The protein below binds the small molecule below.
Small molecule (SMILES): CCCCCCCCCCO[C@@H]1O[C@H](CO)[C@@H](O[C@H]2O[C@H](CO)[C@@H](O)[C@H](O)[C@H]2O)[C@H](O)[C@H]1O

Binding-site contacts:
Ligand atom C57 contacts residue TRP34 of chain 1.C at 3.2 Å (hydrophobic).
Ligand atom C11 contacts residue GLY63 of chain 1.G at 4.2 Å.
Ligand atom C40 contacts residue LEU206 of chain 1.C at 4.2 Å (hydrophobic).
Ligand atom C9 contacts residue TRP62 of chain 1.G at 3.9 Å (hydrophobic).
Ligand atom C1 contacts residue PHE69 of chain 1.G at 3.8 Å (hydrophobic).
Ligand atom O6 contacts residue GLY63 of chain 1.G at 3.4 Å (h-bond).
Ligand atom O5 contacts residue TRP34 of chain 1.C at 3.3 Å.
Ligand atom O1 contacts residue GLY63 of chain 1.G at 4.2 Å.
Ligand atom C43 contacts residue PEK1 of chain 1.OA at 3.6 Å.
Ligand atom C10 contacts residue TRP62 of chain 1.G at 4.2 Å (hydrophobic).
Ligand atom C57 contacts residue SER61 of chain 1.G at 3.9 Å.
Ligand atom C4 contacts residue MET40 of chain 1.C at 3.6 Å (hydrophobic).
Ligand atom C3 contacts residue PHE69 of chain 1.G at 4.5 Å (hydrophobic).
Ligand atom C31 contacts residue PEK1 of chain 1.OA at 4.0 Å.
Ligand atom O1 contacts residue TRP62 of chain 1.G at 3.4 Å.
Ligand atom C18 contacts residue PEK1 of chain 1.OA at 4.3 Å.
Ligand atom O16 contacts residue TRP34 of chain 1.C at 4.2 Å.
Ligand atom C6 contacts residue TRP34 of chain 1.C at 4.2 Å (hydrophobic).
Ligand atom C28 contacts residue PEK1 of chain 1.OA at 4.0 Å.
Ligand atom O16 contacts residue MET40 of chain 1.C at 4.5 Å.
Ligand atom C6 contacts residue PHE69 of chain 1.G at 4.3 Å (hydrophobic).
Ligand atom O61 contacts residue TRP62 of chain 1.G at 4.5 Å.
Ligand atom C9 contacts residue GLY63 of chain 1.G at 3.9 Å.
Ligand atom C37 contacts residue PEK1 of chain 1.OA at 4.2 Å.
Ligand atom C57 contacts residue MET40 of chain 1.C at 3.7 Å (hydrophobic).
Ligand atom C6 contacts residue MET40 of chain 1.C at 4.2 Å (hydrophobic).
Ligand atom C18 contacts residue TRP34 of chain 1.C at 4.0 Å (hydrophobic).
Ligand atom O55 contacts residue PHE69 of chain 1.G at 4.3 Å.
Ligand atom C2 contacts residue PHE69 of chain 1.G at 3.9 Å (hydrophobic).
Ligand atom C11 contacts residue TRP62 of chain 1.G at 4.3 Å (hydrophobic).
Ligand atom O61 contacts residue TRP34 of chain 1.C at 3.2 Å (h-bond).
Ligand atom C22 contacts residue PEK1 of chain 1.OA at 3.9 Å.
Ligand atom C4 contacts residue TRP34 of chain 1.C at 3.7 Å (hydrophobic).
Ligand atom O5 contacts residue MET40 of chain 1.C at 3.5 Å (h-bond).
Ligand atom O61 contacts residue MET40 of chain 1.C at 3.1 Å (h-bond).
Ligand atom C57 contacts residue TRP62 of chain 1.G at 3.7 Å (hydrophobic).
Ligand atom C31 contacts residue LEU31 of chain 1.C at 4.3 Å (hydrophobic).
Ligand atom O61 contacts residue SER61 of chain 1.G at 3.9 Å.
Ligand atom O6 contacts residue TRP62 of chain 1.G at 3.8 Å.
Ligand atom C8 contacts residue GLY63 of chain 1.G at 4.0 Å.

Sequence of chain 1.G:
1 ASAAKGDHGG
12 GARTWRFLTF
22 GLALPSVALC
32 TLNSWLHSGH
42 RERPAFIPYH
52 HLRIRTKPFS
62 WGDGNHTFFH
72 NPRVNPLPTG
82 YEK

Sequence of chain 1.C:
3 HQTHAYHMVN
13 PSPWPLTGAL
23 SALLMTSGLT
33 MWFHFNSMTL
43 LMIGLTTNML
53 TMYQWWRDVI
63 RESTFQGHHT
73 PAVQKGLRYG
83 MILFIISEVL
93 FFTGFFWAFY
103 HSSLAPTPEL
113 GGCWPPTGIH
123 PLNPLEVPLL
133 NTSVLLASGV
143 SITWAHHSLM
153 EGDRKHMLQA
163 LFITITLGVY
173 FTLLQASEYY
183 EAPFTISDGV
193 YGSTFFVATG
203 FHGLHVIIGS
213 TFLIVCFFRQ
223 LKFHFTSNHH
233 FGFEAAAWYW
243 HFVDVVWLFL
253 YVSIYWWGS